Sequence of chain 1.E:
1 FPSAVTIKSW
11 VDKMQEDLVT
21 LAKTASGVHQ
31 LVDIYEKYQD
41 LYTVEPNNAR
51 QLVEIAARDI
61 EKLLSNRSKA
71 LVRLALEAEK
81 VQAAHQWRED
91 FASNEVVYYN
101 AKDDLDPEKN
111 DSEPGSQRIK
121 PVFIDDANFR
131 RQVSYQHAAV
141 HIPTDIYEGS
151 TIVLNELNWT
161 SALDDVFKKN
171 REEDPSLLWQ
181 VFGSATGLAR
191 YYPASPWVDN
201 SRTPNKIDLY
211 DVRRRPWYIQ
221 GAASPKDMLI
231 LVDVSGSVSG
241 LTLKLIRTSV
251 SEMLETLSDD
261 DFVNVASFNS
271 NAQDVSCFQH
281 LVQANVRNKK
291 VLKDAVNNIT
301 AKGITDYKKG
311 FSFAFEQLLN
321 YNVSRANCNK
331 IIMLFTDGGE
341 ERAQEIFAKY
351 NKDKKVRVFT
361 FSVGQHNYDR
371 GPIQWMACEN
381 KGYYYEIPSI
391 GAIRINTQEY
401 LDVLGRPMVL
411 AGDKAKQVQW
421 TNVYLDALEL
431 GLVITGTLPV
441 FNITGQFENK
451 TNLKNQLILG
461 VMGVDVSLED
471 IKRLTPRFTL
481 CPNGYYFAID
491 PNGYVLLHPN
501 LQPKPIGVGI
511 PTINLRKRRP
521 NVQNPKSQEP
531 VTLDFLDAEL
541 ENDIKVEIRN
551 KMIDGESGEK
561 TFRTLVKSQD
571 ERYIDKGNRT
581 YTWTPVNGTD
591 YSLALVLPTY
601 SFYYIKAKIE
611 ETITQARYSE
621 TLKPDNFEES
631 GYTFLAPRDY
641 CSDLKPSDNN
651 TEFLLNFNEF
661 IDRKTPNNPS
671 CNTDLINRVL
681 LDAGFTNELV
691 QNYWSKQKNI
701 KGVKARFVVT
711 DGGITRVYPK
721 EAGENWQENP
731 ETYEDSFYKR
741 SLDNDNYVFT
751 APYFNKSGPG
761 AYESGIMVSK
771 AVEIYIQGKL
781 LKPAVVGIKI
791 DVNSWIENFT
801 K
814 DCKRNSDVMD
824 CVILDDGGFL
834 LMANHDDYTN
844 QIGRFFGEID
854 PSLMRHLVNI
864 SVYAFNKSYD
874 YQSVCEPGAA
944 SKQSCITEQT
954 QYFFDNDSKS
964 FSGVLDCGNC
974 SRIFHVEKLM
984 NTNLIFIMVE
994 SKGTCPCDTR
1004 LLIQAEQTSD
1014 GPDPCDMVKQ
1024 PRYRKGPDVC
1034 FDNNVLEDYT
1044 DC

This protein binds this small molecule.
Small molecule (SMILES): CC(=O)N[C@@H]1[C@@H](O)[C@H](O)[C@@H](CO)O[C@H]1O

Binding-site contacts:
Ligand atom O6 contacts residue PHE754 of chain 1.E at 4.0 Å.
Ligand atom C2 contacts residue ASN755 of chain 1.E at 3.0 Å.
Ligand atom O5 contacts residue ASN755 of chain 1.E at 2.5 Å (h-bond).
Ligand atom C1 contacts residue ASN755 of chain 1.E at 1.7 Å.
Ligand atom O6 contacts residue ARG847 of chain 1.E at 3.8 Å.
Ligand atom C3 contacts residue ASN755 of chain 1.E at 3.8 Å.
Ligand atom C7 contacts residue ASN755 of chain 1.E at 4.4 Å.
Ligand atom C4 contacts residue ASN755 of chain 1.E at 4.1 Å.
Ligand atom N2 contacts residue ASN755 of chain 1.E at 3.4 Å (h-bond).
Ligand atom C6 contacts residue ASN755 of chain 1.E at 4.3 Å.
Ligand atom C5 contacts residue ASN755 of chain 1.E at 3.2 Å.
Ligand atom C6 contacts residue PHE754 of chain 1.E at 4.4 Å (hydrophobic).